Sequence of chain 1.G:
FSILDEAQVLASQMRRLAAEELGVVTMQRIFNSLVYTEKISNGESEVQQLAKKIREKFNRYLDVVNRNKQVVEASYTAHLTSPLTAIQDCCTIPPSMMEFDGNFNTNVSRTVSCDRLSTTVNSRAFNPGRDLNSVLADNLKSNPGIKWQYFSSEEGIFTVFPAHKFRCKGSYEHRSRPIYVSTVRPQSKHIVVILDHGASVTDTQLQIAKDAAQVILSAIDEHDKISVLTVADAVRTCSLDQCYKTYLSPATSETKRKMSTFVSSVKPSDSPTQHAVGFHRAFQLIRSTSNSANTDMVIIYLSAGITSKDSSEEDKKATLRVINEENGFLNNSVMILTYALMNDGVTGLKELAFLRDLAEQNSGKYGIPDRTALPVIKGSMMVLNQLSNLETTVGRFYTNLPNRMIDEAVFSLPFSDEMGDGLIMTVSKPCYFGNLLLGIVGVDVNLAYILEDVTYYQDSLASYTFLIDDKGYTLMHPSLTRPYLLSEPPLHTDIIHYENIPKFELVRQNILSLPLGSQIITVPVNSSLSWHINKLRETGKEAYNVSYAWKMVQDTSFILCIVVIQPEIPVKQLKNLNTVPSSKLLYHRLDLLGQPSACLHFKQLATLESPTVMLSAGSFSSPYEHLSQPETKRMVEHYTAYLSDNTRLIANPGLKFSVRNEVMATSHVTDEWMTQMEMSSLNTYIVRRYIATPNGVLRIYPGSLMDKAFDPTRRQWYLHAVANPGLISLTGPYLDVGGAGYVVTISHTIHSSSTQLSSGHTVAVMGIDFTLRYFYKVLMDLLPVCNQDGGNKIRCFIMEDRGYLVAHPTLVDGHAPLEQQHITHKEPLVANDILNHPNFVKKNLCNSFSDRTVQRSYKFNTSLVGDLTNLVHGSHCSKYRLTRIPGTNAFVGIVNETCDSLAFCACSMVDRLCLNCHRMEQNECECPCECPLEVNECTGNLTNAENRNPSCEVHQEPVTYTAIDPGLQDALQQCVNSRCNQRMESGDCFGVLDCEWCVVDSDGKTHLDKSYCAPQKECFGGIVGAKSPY

The protein below binds the small molecule below.
Small molecule (SMILES): CC(=O)N[C@@H]1[C@@H](O)[C@H](O)[C@@H](CO)O[C@H]1O

Binding-site contacts:
Ligand atom C8 contacts residue LYS597 of chain 1.G at 3.7 Å.
Ligand atom C1 contacts residue GLU624 of chain 1.G at 4.0 Å.
Ligand atom C4 contacts residue ASN601 of chain 1.G at 4.2 Å.
Ligand atom C2 contacts residue GLU624 of chain 1.G at 3.9 Å.
Ligand atom O7 contacts residue LYS597 of chain 1.G at 4.3 Å.
Ligand atom C2 contacts residue ASN601 of chain 1.G at 2.5 Å.
Ligand atom O7 contacts residue TYR600 of chain 1.G at 3.6 Å.
Ligand atom C7 contacts residue TYR600 of chain 1.G at 4.2 Å (hydrophobic).
Ligand atom C7 contacts residue ASN601 of chain 1.G at 3.5 Å.
Ligand atom C8 contacts residue ASN601 of chain 1.G at 3.5 Å.
Ligand atom N2 contacts residue ASN601 of chain 1.G at 3.0 Å (h-bond).
Ligand atom C7 contacts residue ALA599 of chain 1.G at 3.7 Å (hydrophobic).
Ligand atom C1 contacts residue ASN601 of chain 1.G at 1.4 Å.
Ligand atom C8 contacts residue TYR600 of chain 1.G at 4.2 Å (hydrophobic).
Ligand atom C3 contacts residue ASN601 of chain 1.G at 3.8 Å.
Ligand atom O7 contacts residue ASN601 of chain 1.G at 4.2 Å.
Ligand atom C7 contacts residue GLU624 of chain 1.G at 4.3 Å.
Ligand atom C8 contacts residue GLU624 of chain 1.G at 3.1 Å.
Ligand atom C7 contacts residue LYS597 of chain 1.G at 4.2 Å.
Ligand atom O5 contacts residue ASN601 of chain 1.G at 2.3 Å (h-bond).
Ligand atom C5 contacts residue ASN601 of chain 1.G at 3.6 Å.
Ligand atom O7 contacts residue ALA599 of chain 1.G at 2.8 Å (h-bond).
Ligand atom O5 contacts residue GLU624 of chain 1.G at 4.2 Å.
Ligand atom C8 contacts residue ALA599 of chain 1.G at 4.0 Å (hydrophobic).